This small molecule binds to this protein.
Small molecule (SMILES): CC(=O)N[C@H]1[C@H]([C@H](O)[C@H](O)CO)O[C@@](OC[C@H]2O[C@@H](O[C@H]3[C@H](O)[C@@H](O)[C@H](O)O[C@@H]3CO)[C@H](O)[C@@H](O)[C@H]2O)(C(=O)O)C[C@@H]1O

Sequence of chain 22.C:
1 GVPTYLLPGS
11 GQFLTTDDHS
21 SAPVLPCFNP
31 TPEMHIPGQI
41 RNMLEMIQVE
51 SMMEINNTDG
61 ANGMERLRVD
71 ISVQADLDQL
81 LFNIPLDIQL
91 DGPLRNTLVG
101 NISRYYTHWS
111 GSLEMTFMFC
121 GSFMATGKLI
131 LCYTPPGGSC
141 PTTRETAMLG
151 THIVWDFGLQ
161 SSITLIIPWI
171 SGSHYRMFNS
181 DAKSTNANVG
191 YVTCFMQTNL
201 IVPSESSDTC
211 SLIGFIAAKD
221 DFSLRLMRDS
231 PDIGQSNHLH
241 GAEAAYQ

Binding-site contacts:
Ligand atom C3 contacts residue ASP232 of chain 22.C at 4.0 Å.
Ligand atom O4 contacts residue ARG95 of chain 22.C at 3.6 Å (salt-bridge).
Ligand atom C11 contacts residue PRO231 of chain 22.C at 3.7 Å (hydrophobic).
Ligand atom O10 contacts residue ASN275 of chain 22.A at 2.9 Å (h-bond).
Ligand atom C4 contacts residue PRO274 of chain 22.A at 4.0 Å (hydrophobic).
Ligand atom C10 contacts residue ASN275 of chain 22.A at 3.3 Å.
Ligand atom C4 contacts residue PRO231 of chain 22.C at 3.5 Å (hydrophobic).
Ligand atom O4 contacts residue ASN275 of chain 22.A at 3.0 Å (h-bond).
Ligand atom O6 contacts residue PRO274 of chain 22.A at 3.7 Å.
Ligand atom N5 contacts residue ASN275 of chain 22.A at 3.6 Å (h-bond).
Ligand atom O1B contacts residue ARG104 of chain 22.C at 2.8 Å (salt-bridge).
Ligand atom C3 contacts residue ARG104 of chain 22.C at 3.8 Å.
Ligand atom O7 contacts residue ARG270 of chain 22.A at 3.8 Å.
Ligand atom O6 contacts residue ASP91 of chain 22.C at 3.1 Å.
Ligand atom C5 contacts residue ASN275 of chain 22.A at 3.6 Å.
Ligand atom C10 contacts residue PRO231 of chain 22.C at 3.8 Å (hydrophobic).
Ligand atom N5 contacts residue ASP232 of chain 22.C at 4.1 Å.
Ligand atom C4 contacts residue ASP232 of chain 22.C at 3.5 Å.
Ligand atom C4 contacts residue ARG104 of chain 22.C at 3.9 Å.
Ligand atom C11 contacts residue ILE233 of chain 22.C at 3.8 Å (hydrophobic).
Ligand atom O3 contacts residue GLY282 of chain 22.A at 3.4 Å.
Ligand atom C3 contacts residue PRO274 of chain 22.A at 4.1 Å (hydrophobic).
Ligand atom O3 contacts residue ASP91 of chain 22.C at 4.0 Å.
Ligand atom O7 contacts residue PRO274 of chain 22.A at 3.4 Å.
Ligand atom O4 contacts residue ASP232 of chain 22.C at 2.7 Å (salt-bridge).
Ligand atom C3 contacts residue ARG95 of chain 22.C at 3.9 Å.
Ligand atom C1 contacts residue ARG104 of chain 22.C at 3.6 Å.
Ligand atom C11 contacts residue GLY234 of chain 22.C at 3.8 Å.
Ligand atom C4 contacts residue ASP91 of chain 22.C at 3.2 Å.
Ligand atom C5 contacts residue PRO231 of chain 22.C at 3.7 Å (hydrophobic).
Ligand atom C3 contacts residue PRO274 of chain 22.A at 3.8 Å (hydrophobic).
Ligand atom C4 contacts residue ASN275 of chain 22.A at 3.8 Å.
Ligand atom C5 contacts residue PRO274 of chain 22.A at 4.0 Å (hydrophobic).
Ligand atom O3 contacts residue PRO274 of chain 22.A at 3.8 Å.
Ligand atom O4 contacts residue PRO231 of chain 22.C at 3.8 Å.
Ligand atom N5 contacts residue PRO231 of chain 22.C at 2.9 Å (h-bond).
Ligand atom C6 contacts residue ASP91 of chain 22.C at 3.8 Å.
Ligand atom C11 contacts residue ASP232 of chain 22.C at 3.8 Å.
Ligand atom O10 contacts residue ARG270 of chain 22.A at 3.3 Å.
Ligand atom O4 contacts residue ASP91 of chain 22.C at 2.7 Å (salt-bridge).

Sequence of chain 22.A:
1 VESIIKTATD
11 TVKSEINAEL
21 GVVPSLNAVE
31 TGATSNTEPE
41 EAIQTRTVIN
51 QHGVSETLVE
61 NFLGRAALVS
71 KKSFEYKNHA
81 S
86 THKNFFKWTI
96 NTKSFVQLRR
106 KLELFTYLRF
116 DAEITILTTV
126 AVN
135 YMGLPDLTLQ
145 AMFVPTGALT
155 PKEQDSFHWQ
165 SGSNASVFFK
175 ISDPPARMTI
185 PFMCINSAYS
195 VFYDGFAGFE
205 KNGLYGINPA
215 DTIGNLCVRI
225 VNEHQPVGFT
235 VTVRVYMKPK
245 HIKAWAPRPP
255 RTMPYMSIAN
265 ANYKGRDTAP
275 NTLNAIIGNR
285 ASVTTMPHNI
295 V